Binding-site contacts:
Ligand atom O4 contacts residue ASP70 of chain 1.A at 3.0 Å (salt-bridge).
Ligand atom C8 contacts residue ARG212 of chain 1.A at 3.5 Å.
Ligand atom O1P contacts residue ARG37 of chain 1.A at 3.9 Å.
Ligand atom O9 contacts residue ASN214 of chain 1.A at 4.3 Å.
Ligand atom O9 contacts residue ALA166 of chain 1.A at 3.2 Å.
Ligand atom C8 contacts residue GLU196 of chain 1.A at 3.8 Å.
Ligand atom P1 contacts residue TYR324 of chain 1.A at 3.8 Å.
Ligand atom O6 contacts residue TYR324 of chain 1.A at 4.0 Å.
Ligand atom C11 contacts residue ARG144 of chain 1.A at 4.3 Å.
Ligand atom C9 contacts residue ARG212 of chain 1.A at 4.0 Å.
Ligand atom C5 contacts residue ASP70 of chain 1.A at 4.2 Å.
Ligand atom O2P contacts residue ARG212 of chain 1.A at 3.8 Å.
Ligand atom C9 contacts residue ASN214 of chain 1.A at 3.8 Å.
Ligand atom P1 contacts residue ARG37 of chain 1.A at 4.2 Å.
Ligand atom C4 contacts residue GLU38 of chain 1.A at 3.7 Å.
Ligand atom O10 contacts residue ARG71 of chain 1.A at 3.1 Å (salt-bridge).
Ligand atom C9 contacts residue ALA166 of chain 1.A at 4.0 Å (hydrophobic).
Ligand atom C3 contacts residue ASP70 of chain 1.A at 3.1 Å.
Ligand atom C2 contacts residue TYR324 of chain 1.A at 3.2 Å (hydrophobic).
Ligand atom O3P contacts residue ARG37 of chain 1.A at 3.4 Å (salt-bridge).
Ligand atom O3P contacts residue TYR324 of chain 1.A at 3.8 Å.
Ligand atom C3 contacts residue TYR324 of chain 1.A at 4.1 Å (hydrophobic).
Ligand atom O8 contacts residue ARG212 of chain 1.A at 3.7 Å.
Ligand atom O3P contacts residue ARG290 of chain 1.A at 2.7 Å (salt-bridge).
Ligand atom C11 contacts residue ILE142 of chain 1.A at 4.0 Å (hydrophobic).
Ligand atom C10 contacts residue ARG71 of chain 1.A at 4.2 Å.
Ligand atom O4 contacts residue GLU38 of chain 1.A at 3.2 Å (salt-bridge).
Ligand atom C11 contacts residue TRP98 of chain 1.A at 4.1 Å (hydrophobic).
Ligand atom O9 contacts residue GLU196 of chain 1.A at 2.8 Å (salt-bridge).
Ligand atom O1P contacts residue ASP70 of chain 1.A at 4.3 Å.
Ligand atom C9 contacts residue GLU196 of chain 1.A at 3.7 Å.
Ligand atom C4 contacts residue ASP70 of chain 1.A at 3.5 Å.
Ligand atom C3 contacts residue GLU38 of chain 1.A at 3.8 Å.
Ligand atom C6 contacts residue GLU197 of chain 1.A at 4.2 Å.
Ligand atom P1 contacts residue ARG290 of chain 1.A at 3.5 Å.
Ligand atom O2P contacts residue ARG290 of chain 1.A at 3.2 Å (salt-bridge).
Ligand atom O6 contacts residue ARG212 of chain 1.A at 4.3 Å.
Ligand atom O8 contacts residue GLU196 of chain 1.A at 2.8 Å (salt-bridge).
Ligand atom O9 contacts residue ARG144 of chain 1.A at 4.3 Å.
Ligand atom O8 contacts residue GLU197 of chain 1.A at 3.8 Å.

A protein and the small-molecule ligand that binds it are described below.
Small molecule (SMILES): CC(=O)N[C@H]1[C@H]([C@H](O)[C@H](O)CO)O[C@H](P(=O)(O)O)C[C@@H]1O

Sequence of chain 1.A:
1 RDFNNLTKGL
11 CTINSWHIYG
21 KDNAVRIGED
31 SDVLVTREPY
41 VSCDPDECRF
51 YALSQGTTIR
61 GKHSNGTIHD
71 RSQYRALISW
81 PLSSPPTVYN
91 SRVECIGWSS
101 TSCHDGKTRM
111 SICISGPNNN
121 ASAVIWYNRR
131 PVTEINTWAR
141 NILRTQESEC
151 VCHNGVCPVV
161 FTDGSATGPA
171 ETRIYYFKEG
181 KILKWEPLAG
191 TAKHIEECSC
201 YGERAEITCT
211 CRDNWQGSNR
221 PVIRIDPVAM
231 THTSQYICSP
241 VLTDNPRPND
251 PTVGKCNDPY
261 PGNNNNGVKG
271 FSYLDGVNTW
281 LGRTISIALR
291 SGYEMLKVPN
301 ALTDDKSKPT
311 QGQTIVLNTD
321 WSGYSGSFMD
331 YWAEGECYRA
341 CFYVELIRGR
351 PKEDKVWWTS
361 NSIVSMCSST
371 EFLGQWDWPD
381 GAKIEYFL